Sequence of chain 4.A:
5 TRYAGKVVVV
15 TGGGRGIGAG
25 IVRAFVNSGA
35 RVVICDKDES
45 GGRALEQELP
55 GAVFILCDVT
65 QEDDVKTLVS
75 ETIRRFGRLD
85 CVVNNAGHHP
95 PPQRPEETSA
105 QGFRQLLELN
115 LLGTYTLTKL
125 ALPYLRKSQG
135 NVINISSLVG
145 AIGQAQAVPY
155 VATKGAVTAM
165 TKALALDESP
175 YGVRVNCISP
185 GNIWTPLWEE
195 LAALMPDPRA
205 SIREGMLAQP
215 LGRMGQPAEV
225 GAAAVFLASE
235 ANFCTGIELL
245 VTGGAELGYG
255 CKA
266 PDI

Binding-site contacts:
Ligand atom O1 contacts residue THR189 of chain 4.A at 4.0 Å.
Ligand atom O4 contacts residue TRP188 of chain 4.A at 3.4 Å (h-bond).
Ligand atom C4 contacts residue TRP188 of chain 4.A at 4.2 Å (hydrophobic).
Ligand atom O6 contacts residue THR189 of chain 4.A at 3.7 Å.
Ligand atom O1 contacts residue PRO221 of chain 4.A at 3.7 Å.
Ligand atom C6 contacts residue TRP188 of chain 4.A at 3.4 Å (hydrophobic).
Ligand atom C5 contacts residue PRO190 of chain 4.A at 4.4 Å (hydrophobic).
Ligand atom O1 contacts residue PRO190 of chain 4.A at 3.5 Å.
Ligand atom C6 contacts residue PRO190 of chain 4.A at 4.0 Å (hydrophobic).
Ligand atom C1 contacts residue PRO221 of chain 4.A at 4.1 Å (hydrophobic).
Ligand atom C5 contacts residue TRP188 of chain 4.A at 3.6 Å (hydrophobic).
Ligand atom O5 contacts residue PRO190 of chain 4.A at 3.3 Å.
Ligand atom O5 contacts residue THR189 of chain 4.A at 3.3 Å.
Ligand atom O1 contacts residue TRP188 of chain 4.A at 4.1 Å.
Ligand atom C1 contacts residue TRP188 of chain 4.A at 3.5 Å (hydrophobic).
Ligand atom O5 contacts residue TRP188 of chain 4.A at 3.6 Å (h-bond).
Ligand atom O1 contacts residue GLY20 of chain 4.A at 3.4 Å.
Ligand atom C6 contacts residue THR189 of chain 4.A at 3.6 Å.
Ligand atom C1 contacts residue PRO190 of chain 4.A at 4.0 Å (hydrophobic).
Ligand atom O6 contacts residue PRO190 of chain 4.A at 3.5 Å (h-bond).
Ligand atom O6 contacts residue GLU193 of chain 4.A at 3.0 Å (salt-bridge).
Ligand atom C6 contacts residue GLU193 of chain 4.A at 3.4 Å.
Ligand atom C5 contacts residue THR189 of chain 4.A at 4.0 Å.
Ligand atom C1 contacts residue THR189 of chain 4.A at 4.0 Å.

This protein binds this small molecule.
Small molecule (SMILES): OC[C@H]1O[C@@H](O)[C@H](O)[C@@H](O)[C@@H]1O